The protein below binds the small molecule below.
Small molecule (SMILES): CC(=O)N[C@@H]1[C@@H](O)[C@H](O)[C@@H](CO)O[C@H]1O

Sequence of chain 1.C:
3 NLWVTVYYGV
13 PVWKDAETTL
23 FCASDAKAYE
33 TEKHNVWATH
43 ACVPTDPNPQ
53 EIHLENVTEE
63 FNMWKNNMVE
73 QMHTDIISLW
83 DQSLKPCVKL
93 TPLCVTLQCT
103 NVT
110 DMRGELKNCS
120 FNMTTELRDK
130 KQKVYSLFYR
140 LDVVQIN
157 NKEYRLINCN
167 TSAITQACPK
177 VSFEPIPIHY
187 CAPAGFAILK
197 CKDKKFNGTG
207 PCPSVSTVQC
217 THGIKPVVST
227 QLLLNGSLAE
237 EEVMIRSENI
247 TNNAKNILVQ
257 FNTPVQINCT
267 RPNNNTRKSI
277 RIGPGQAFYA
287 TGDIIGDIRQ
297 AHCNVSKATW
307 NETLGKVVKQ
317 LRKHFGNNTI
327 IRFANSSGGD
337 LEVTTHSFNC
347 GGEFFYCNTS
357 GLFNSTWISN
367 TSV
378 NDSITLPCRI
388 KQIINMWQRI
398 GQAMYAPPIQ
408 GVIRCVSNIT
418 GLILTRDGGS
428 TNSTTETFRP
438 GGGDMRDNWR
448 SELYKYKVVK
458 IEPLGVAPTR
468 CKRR

Binding-site contacts:
Ligand atom C1 contacts residue LYS116 of chain 1.C at 3.7 Å.
Ligand atom C5 contacts residue LYS116 of chain 1.C at 4.0 Å.
Ligand atom C2 contacts residue ASN103 of chain 1.C at 2.5 Å.
Ligand atom O5 contacts residue LYS116 of chain 1.C at 3.8 Å.
Ligand atom C6 contacts residue ARG139 of chain 1.C at 4.0 Å.
Ligand atom C6 contacts residue ARG112 of chain 1.C at 3.4 Å.
Ligand atom C7 contacts residue ASN103 of chain 1.C at 3.6 Å.
Ligand atom C1 contacts residue ASN103 of chain 1.C at 1.4 Å.
Ligand atom N2 contacts residue LYS158 of chain 1.C at 3.6 Å.
Ligand atom O6 contacts residue GLY113 of chain 1.C at 4.3 Å.
Ligand atom C4 contacts residue ASN103 of chain 1.C at 4.2 Å.
Ligand atom O7 contacts residue ASN103 of chain 1.C at 3.8 Å.
Ligand atom N2 contacts residue ASN103 of chain 1.C at 2.9 Å (h-bond).
Ligand atom C2 contacts residue LYS158 of chain 1.C at 4.2 Å.
Ligand atom O6 contacts residue LYS116 of chain 1.C at 4.2 Å.
Ligand atom C3 contacts residue ASN103 of chain 1.C at 3.8 Å.
Ligand atom O5 contacts residue ASN103 of chain 1.C at 2.4 Å (h-bond).
Ligand atom O6 contacts residue ARG139 of chain 1.C at 2.9 Å (salt-bridge).
Ligand atom O6 contacts residue ARG112 of chain 1.C at 3.7 Å.
Ligand atom C5 contacts residue ASN103 of chain 1.C at 3.6 Å.
Ligand atom O3 contacts residue LYS158 of chain 1.C at 3.9 Å.
Ligand atom C3 contacts residue LYS158 of chain 1.C at 3.7 Å.